Sequence of chain 1.K:
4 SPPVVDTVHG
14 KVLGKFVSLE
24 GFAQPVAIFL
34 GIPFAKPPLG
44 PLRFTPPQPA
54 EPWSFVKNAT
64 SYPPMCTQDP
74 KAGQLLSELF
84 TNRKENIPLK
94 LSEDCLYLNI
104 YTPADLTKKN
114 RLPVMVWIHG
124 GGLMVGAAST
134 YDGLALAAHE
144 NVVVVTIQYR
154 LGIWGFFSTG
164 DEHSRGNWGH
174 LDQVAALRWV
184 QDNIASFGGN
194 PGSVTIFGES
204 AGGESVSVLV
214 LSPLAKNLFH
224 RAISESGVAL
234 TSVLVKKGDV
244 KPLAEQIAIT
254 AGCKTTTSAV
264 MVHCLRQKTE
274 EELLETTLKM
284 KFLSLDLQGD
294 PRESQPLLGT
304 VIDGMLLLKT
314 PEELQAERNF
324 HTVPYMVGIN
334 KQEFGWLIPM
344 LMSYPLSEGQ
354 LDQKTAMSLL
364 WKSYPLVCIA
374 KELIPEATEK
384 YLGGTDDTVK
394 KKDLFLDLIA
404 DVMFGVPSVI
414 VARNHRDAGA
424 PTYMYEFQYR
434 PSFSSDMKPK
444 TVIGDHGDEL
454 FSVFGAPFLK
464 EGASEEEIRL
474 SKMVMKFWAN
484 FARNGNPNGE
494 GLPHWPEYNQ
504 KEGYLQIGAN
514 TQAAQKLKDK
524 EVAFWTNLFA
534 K

The protein below binds the small molecule below.
Small molecule (SMILES): CC(=O)N[C@@H]1[C@@H](O)[C@H](O)[C@@H](CO)O[C@H]1O

Binding-site contacts:
Ligand atom C8 contacts residue ASN61 of chain 1.K at 4.0 Å.
Ligand atom O6 contacts residue THR63 of chain 1.K at 2.6 Å (h-bond).
Ligand atom C6 contacts residue THR63 of chain 1.K at 3.1 Å.
Ligand atom O5 contacts residue THR63 of chain 1.K at 3.2 Å (h-bond).
Ligand atom C4 contacts residue THR63 of chain 1.K at 4.1 Å.
Ligand atom N2 contacts residue ASN61 of chain 1.K at 4.3 Å.
Ligand atom O5 contacts residue ASN61 of chain 1.K at 3.0 Å (h-bond).
Ligand atom C5 contacts residue THR63 of chain 1.K at 3.7 Å.
Ligand atom C1 contacts residue THR63 of chain 1.K at 4.4 Å.
Ligand atom C2 contacts residue ASN61 of chain 1.K at 3.8 Å.
Ligand atom O7 contacts residue ASN61 of chain 1.K at 4.3 Å.
Ligand atom C5 contacts residue ASN61 of chain 1.K at 4.3 Å.
Ligand atom C1 contacts residue ASN61 of chain 1.K at 2.7 Å.
Ligand atom C7 contacts residue ASN61 of chain 1.K at 4.2 Å.
Ligand atom C6 contacts residue ASN61 of chain 1.K at 4.5 Å.